Sequence of chain 1.G:
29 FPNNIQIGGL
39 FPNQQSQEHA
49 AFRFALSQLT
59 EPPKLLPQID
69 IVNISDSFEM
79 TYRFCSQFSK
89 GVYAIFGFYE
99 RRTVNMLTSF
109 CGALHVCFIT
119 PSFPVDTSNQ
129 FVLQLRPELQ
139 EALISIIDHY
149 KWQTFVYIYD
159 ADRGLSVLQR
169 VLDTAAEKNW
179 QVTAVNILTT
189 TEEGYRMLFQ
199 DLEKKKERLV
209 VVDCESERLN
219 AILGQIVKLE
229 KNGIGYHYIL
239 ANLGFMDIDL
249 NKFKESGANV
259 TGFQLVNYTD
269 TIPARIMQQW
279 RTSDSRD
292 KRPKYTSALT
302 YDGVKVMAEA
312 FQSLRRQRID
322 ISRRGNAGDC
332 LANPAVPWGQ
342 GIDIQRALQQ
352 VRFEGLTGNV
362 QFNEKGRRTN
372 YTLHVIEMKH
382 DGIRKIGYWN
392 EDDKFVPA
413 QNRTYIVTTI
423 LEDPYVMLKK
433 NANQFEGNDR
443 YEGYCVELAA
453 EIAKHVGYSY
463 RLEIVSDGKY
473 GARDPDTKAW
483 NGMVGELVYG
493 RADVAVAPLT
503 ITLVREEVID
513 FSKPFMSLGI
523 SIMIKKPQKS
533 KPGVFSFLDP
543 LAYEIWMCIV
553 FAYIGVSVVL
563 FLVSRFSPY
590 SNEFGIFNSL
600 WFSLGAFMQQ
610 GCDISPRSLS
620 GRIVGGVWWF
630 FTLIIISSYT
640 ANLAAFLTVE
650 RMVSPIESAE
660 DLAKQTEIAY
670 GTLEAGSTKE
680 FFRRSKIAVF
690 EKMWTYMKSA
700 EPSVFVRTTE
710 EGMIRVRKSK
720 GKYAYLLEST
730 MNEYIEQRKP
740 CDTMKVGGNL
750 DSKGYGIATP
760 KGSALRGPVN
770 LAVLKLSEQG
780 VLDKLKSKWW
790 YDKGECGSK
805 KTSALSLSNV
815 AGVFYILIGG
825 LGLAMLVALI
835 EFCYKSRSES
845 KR

Binding-site contacts:
Ligand atom C19 contacts residue GLU727 of chain 1.G at 3.4 Å.
Ligand atom C08 contacts residue TYR472 of chain 1.G at 3.8 Å (hydrophobic).
Ligand atom C01 contacts residue PRO500 of chain 1.G at 2.9 Å (hydrophobic).
Ligand atom C04 contacts residue GLU727 of chain 1.G at 4.0 Å.
Ligand atom O17 contacts residue SER676 of chain 1.G at 3.8 Å.
Ligand atom C07 contacts residue GLU727 of chain 1.G at 4.3 Å.
Ligand atom C09 contacts residue THR502 of chain 1.G at 3.6 Å.
Ligand atom C05 contacts residue GLU727 of chain 1.G at 3.7 Å.
Ligand atom S11 contacts residue ARG507 of chain 1.G at 3.9 Å.
Ligand atom C21 contacts residue GLU727 of chain 1.G at 3.8 Å.
Ligand atom C01 contacts residue TYR754 of chain 1.G at 3.9 Å (hydrophobic).
Ligand atom O20 contacts residue GLU727 of chain 1.G at 3.8 Å.
Ligand atom N23 contacts residue GLU424 of chain 1.G at 4.2 Å.
Ligand atom C10 contacts residue TYR472 of chain 1.G at 3.6 Å (hydrophobic).
Ligand atom N23 contacts residue GLU727 of chain 1.G at 4.1 Å.
Ligand atom S11 contacts residue TYR472 of chain 1.G at 3.9 Å.
Ligand atom N14 contacts residue TYR472 of chain 1.G at 3.3 Å.
Ligand atom C21 contacts residue MET730 of chain 1.G at 4.3 Å (hydrophobic).
Ligand atom O12 contacts residue ARG507 of chain 1.G at 3.7 Å.
Ligand atom C02 contacts residue TYR472 of chain 1.G at 3.4 Å (hydrophobic).
Ligand atom N14 contacts residue ARG507 of chain 1.G at 3.0 Å (salt-bridge).
Ligand atom C10 contacts residue PRO500 of chain 1.G at 3.1 Å (hydrophobic).
Ligand atom C10 contacts residue THR502 of chain 1.G at 3.5 Å.
Ligand atom O20 contacts residue THR708 of chain 1.G at 2.8 Å (h-bond).
Ligand atom N18 contacts residue GLU727 of chain 1.G at 3.3 Å (salt-bridge).
Ligand atom S11 contacts residue THR502 of chain 1.G at 3.6 Å.
Ligand atom C09 contacts residue TYR472 of chain 1.G at 3.6 Å (hydrophobic).
Ligand atom N18 contacts residue THR708 of chain 1.G at 4.0 Å.
Ligand atom O12 contacts residue THR502 of chain 1.G at 2.9 Å (h-bond).
Ligand atom O13 contacts residue ARG507 of chain 1.G at 4.2 Å.
Ligand atom N14 contacts residue THR502 of chain 1.G at 3.6 Å (h-bond).
Ligand atom C19 contacts residue THR708 of chain 1.G at 3.7 Å.
Ligand atom C03 contacts residue TYR472 of chain 1.G at 4.0 Å (hydrophobic).
Ligand atom C02 contacts residue PRO500 of chain 1.G at 4.2 Å (hydrophobic).
Ligand atom C01 contacts residue TYR472 of chain 1.G at 3.3 Å (hydrophobic).
Ligand atom O22 contacts residue MET730 of chain 1.G at 3.2 Å.
Ligand atom O13 contacts residue TYR472 of chain 1.G at 3.3 Å.
Ligand atom C02 contacts residue TYR754 of chain 1.G at 3.7 Å (hydrophobic).
Ligand atom C03 contacts residue TYR754 of chain 1.G at 4.3 Å (hydrophobic).
Ligand atom C06 contacts residue GLU727 of chain 1.G at 3.8 Å.

The small molecule below binds the protein below.
Small molecule (SMILES): NS(=O)(=O)c1cccc2c1c([N+](=O)[O-])cc1[nH]c(=O)c(=O)[nH]c12